Sequence of chain 1.A:
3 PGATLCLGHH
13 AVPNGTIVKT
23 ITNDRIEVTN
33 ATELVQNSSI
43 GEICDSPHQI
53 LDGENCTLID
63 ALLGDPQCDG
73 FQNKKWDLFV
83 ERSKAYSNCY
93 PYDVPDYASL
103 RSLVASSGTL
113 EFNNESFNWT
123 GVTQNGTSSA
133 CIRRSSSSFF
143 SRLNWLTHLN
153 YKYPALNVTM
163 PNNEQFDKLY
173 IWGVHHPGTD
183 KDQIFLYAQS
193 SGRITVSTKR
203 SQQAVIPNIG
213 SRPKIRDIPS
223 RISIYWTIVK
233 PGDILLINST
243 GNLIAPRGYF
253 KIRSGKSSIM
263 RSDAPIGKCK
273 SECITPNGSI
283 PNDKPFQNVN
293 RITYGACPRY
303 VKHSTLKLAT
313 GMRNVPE

Binding-site contacts:
Ligand atom C5 contacts residue ASN159 of chain 3.A at 3.6 Å.
Ligand atom O3 contacts residue LYS216 of chain 1.A at 3.6 Å (salt-bridge).
Ligand atom C7 contacts residue ASN159 of chain 3.A at 3.9 Å.
Ligand atom C5 contacts residue LYS216 of chain 1.A at 4.2 Å.
Ligand atom O7 contacts residue LYS216 of chain 1.A at 2.8 Å (salt-bridge).
Ligand atom O6 contacts residue THR161 of chain 3.A at 4.3 Å.
Ligand atom C3 contacts residue ASN159 of chain 3.A at 3.8 Å.
Ligand atom N2 contacts residue SER213 of chain 1.A at 3.0 Å (h-bond).
Ligand atom O7 contacts residue ASN159 of chain 3.A at 4.3 Å.
Ligand atom C7 contacts residue NAG1 of chain 3.F at 4.1 Å.
Ligand atom O6 contacts residue LYS216 of chain 1.A at 3.2 Å (salt-bridge).
Ligand atom C8 contacts residue NAG2 of chain 3.F at 4.3 Å.
Ligand atom C7 contacts residue PRO215 of chain 1.A at 4.1 Å (hydrophobic).
Ligand atom C2 contacts residue ASN159 of chain 3.A at 2.5 Å.
Ligand atom C8 contacts residue THR181 of chain 1.A at 3.5 Å.
Ligand atom O5 contacts residue ASN159 of chain 3.A at 2.3 Å (h-bond).
Ligand atom O4 contacts residue LYS216 of chain 1.A at 3.7 Å.
Ligand atom O7 contacts residue NAG2 of chain 3.F at 3.8 Å.
Ligand atom C7 contacts residue LYS216 of chain 1.A at 3.8 Å.
Ligand atom C2 contacts residue LYS216 of chain 1.A at 4.0 Å.
Ligand atom C2 contacts residue SER213 of chain 1.A at 4.1 Å.
Ligand atom C8 contacts residue ILE236 of chain 3.A at 3.9 Å (hydrophobic).
Ligand atom N2 contacts residue ASN159 of chain 3.A at 3.0 Å (h-bond).
Ligand atom C4 contacts residue ASN159 of chain 3.A at 4.2 Å.
Ligand atom C8 contacts residue NAG1 of chain 3.F at 4.1 Å.
Ligand atom C8 contacts residue LYS216 of chain 1.A at 4.3 Å.
Ligand atom C1 contacts residue SER213 of chain 1.A at 4.2 Å.
Ligand atom C7 contacts residue SER213 of chain 1.A at 3.6 Å.
Ligand atom C1 contacts residue LYS216 of chain 1.A at 4.0 Å.
Ligand atom C8 contacts residue PRO215 of chain 1.A at 4.0 Å (hydrophobic).
Ligand atom O7 contacts residue ARG214 of chain 1.A at 4.2 Å.
Ligand atom O7 contacts residue PRO215 of chain 1.A at 3.4 Å.
Ligand atom C8 contacts residue SER213 of chain 1.A at 3.3 Å.
Ligand atom C6 contacts residue LYS216 of chain 1.A at 4.3 Å.
Ligand atom O7 contacts residue NAG1 of chain 3.F at 4.3 Å.
Ligand atom C6 contacts residue THR161 of chain 3.A at 3.5 Å.
Ligand atom C1 contacts residue ASN159 of chain 3.A at 1.4 Å.
Ligand atom O5 contacts residue LYS216 of chain 1.A at 3.4 Å (salt-bridge).
Ligand atom O5 contacts residue LEU238 of chain 3.A at 4.3 Å.
Ligand atom C4 contacts residue LYS216 of chain 1.A at 4.2 Å.

Sequence of chain 3.A:
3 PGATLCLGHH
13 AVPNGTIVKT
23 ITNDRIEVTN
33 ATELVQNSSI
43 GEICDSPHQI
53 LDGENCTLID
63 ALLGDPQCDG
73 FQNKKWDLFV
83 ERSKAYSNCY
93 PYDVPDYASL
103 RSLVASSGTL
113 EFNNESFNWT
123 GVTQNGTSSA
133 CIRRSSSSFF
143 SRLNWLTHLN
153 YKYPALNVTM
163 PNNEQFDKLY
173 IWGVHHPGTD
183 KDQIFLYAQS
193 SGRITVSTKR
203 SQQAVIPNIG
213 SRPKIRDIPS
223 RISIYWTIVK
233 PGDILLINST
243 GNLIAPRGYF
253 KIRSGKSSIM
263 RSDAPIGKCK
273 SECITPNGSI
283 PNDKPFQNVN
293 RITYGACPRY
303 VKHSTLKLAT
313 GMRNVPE

This small molecule binds to this protein.
Small molecule (SMILES): CC(=O)N[C@H]1[C@H](O[C@H]2[C@H](O)[C@@H](NC(C)=O)CO[C@@H]2CO)O[C@H](CO)[C@@H](O)[C@@H]1O